Binding-site contacts:
Ligand atom N3 contacts residue LEU167 of chain 1.A at 3.6 Å.
Ligand atom O8 contacts residue MET338 of chain 1.A at 3.1 Å (h-bond).
Ligand atom C9 contacts residue PHE337 of chain 1.A at 3.4 Å (hydrophobic).
Ligand atom O4 contacts residue LYS96 of chain 1.A at 3.4 Å.
Ligand atom C7 contacts residue PHE339 of chain 1.A at 3.9 Å (hydrophobic).
Ligand atom N1 contacts residue LEU167 of chain 1.A at 4.0 Å.
Ligand atom C13 contacts residue LYS96 of chain 1.A at 3.6 Å.
Ligand atom C13 contacts residue LEU103 of chain 1.A at 3.8 Å (hydrophobic).
Ligand atom C10 contacts residue PHE337 of chain 1.A at 3.2 Å (hydrophobic).
Ligand atom C11 contacts residue PHE337 of chain 1.A at 3.8 Å (hydrophobic).
Ligand atom C6 contacts residue LEU103 of chain 1.A at 3.9 Å (hydrophobic).
Ligand atom C14 contacts residue LYS96 of chain 1.A at 3.8 Å.
Ligand atom C11 contacts residue PHE46 of chain 1.A at 3.6 Å (hydrophobic).
Ligand atom C10 contacts residue PHE46 of chain 1.A at 4.0 Å (hydrophobic).
Ligand atom C10 contacts residue PHE339 of chain 1.A at 3.6 Å (hydrophobic).
Ligand atom C2 contacts residue LEU103 of chain 1.A at 4.1 Å (hydrophobic).
Ligand atom N5 contacts residue LEU103 of chain 1.A at 3.9 Å.
Ligand atom C11 contacts residue ALA98 of chain 1.A at 3.8 Å (hydrophobic).
Ligand atom N5 contacts residue LYS96 of chain 1.A at 3.3 Å.
Ligand atom C14 contacts residue LEU103 of chain 1.A at 3.7 Å (hydrophobic).
Ligand atom C12 contacts residue PHE46 of chain 1.A at 3.6 Å (hydrophobic).
Ligand atom O4 contacts residue VAL168 of chain 1.A at 3.9 Å.
Ligand atom C7 contacts residue PHE337 of chain 1.A at 3.7 Å (hydrophobic).
Ligand atom O4 contacts residue PHE166 of chain 1.A at 4.1 Å.
Ligand atom N1 contacts residue MET338 of chain 1.A at 3.0 Å (h-bond).
Ligand atom C2 contacts residue VAL168 of chain 1.A at 3.6 Å (hydrophobic).
Ligand atom N1 contacts residue VAL168 of chain 1.A at 2.8 Å (h-bond).
Ligand atom O8 contacts residue PHE339 of chain 1.A at 3.4 Å.
Ligand atom C12 contacts residue ALA101 of chain 1.A at 3.9 Å (hydrophobic).
Ligand atom C14 contacts residue PHE337 of chain 1.A at 4.1 Å (hydrophobic).
Ligand atom N3 contacts residue VAL168 of chain 1.A at 3.0 Å (h-bond).
Ligand atom O4 contacts residue LEU103 of chain 1.A at 4.1 Å.
Ligand atom O8 contacts residue PHE337 of chain 1.A at 3.5 Å.
Ligand atom C13 contacts residue PHE46 of chain 1.A at 4.0 Å (hydrophobic).
Ligand atom C9 contacts residue PHE339 of chain 1.A at 4.1 Å (hydrophobic).
Ligand atom C2 contacts residue LEU167 of chain 1.A at 3.9 Å (hydrophobic).
Ligand atom C12 contacts residue PHE337 of chain 1.A at 4.1 Å (hydrophobic).
Ligand atom C12 contacts residue ALA98 of chain 1.A at 3.5 Å (hydrophobic).
Ligand atom C7 contacts residue MET338 of chain 1.A at 4.1 Å (hydrophobic).
Ligand atom N1 contacts residue VAL173 of chain 1.A at 4.0 Å.

The protein below binds the small molecule below.
Small molecule (SMILES): Nc1nonc1C(=O)c1ccccc1

Sequence of chain 1.A:
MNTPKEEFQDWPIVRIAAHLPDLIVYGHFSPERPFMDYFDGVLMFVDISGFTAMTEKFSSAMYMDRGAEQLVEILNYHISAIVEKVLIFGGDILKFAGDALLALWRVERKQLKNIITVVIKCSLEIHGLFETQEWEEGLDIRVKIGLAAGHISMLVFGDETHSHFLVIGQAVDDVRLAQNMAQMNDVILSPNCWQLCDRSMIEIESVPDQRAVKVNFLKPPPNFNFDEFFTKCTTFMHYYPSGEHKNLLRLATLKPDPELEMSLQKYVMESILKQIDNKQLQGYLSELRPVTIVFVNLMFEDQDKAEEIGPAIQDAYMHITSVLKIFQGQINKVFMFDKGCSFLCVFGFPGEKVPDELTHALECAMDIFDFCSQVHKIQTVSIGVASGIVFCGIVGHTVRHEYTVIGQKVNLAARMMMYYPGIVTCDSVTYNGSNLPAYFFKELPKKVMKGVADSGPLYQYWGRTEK